A protein and the small-molecule ligand that binds it are described below.
Small molecule (SMILES): Nc1ncnc2c1ncn2[C@@H]1O[C@H](COP(=O)=O)[C@@H](O[P](=O)(O)OC[C@H]2O[C@@H](n3ccc(=O)[nH]c3=O)[C@H](O)[C@@H]2O)[C@H]1O

Binding-site contacts:
Ligand atom N1 contacts residue TRP47 of chain 14.E at 3.8 Å.
Ligand atom C1' contacts residue LYS143 of chain 14.E at 4.0 Å.
Ligand atom C6 contacts residue TRP47 of chain 14.E at 3.9 Å (hydrophobic).
Ligand atom O2' contacts residue GLU140 of chain 14.E at 3.0 Å (salt-bridge).
Ligand atom N3 contacts residue TRP47 of chain 14.E at 3.9 Å.
Ligand atom C2' contacts residue LYS143 of chain 14.E at 4.5 Å.
Ligand atom N6 contacts residue TRP47 of chain 14.E at 4.2 Å.
Ligand atom O4' contacts residue GLU140 of chain 14.E at 4.1 Å.
Ligand atom C8 contacts residue LYS143 of chain 14.E at 2.8 Å.
Ligand atom N7 contacts residue TRP47 of chain 14.E at 4.0 Å.
Ligand atom O4' contacts residue TRP47 of chain 14.E at 4.0 Å.
Ligand atom C8 contacts residue TRP47 of chain 14.E at 4.0 Å (hydrophobic).
Ligand atom C4 contacts residue TRP47 of chain 14.E at 3.9 Å (hydrophobic).
Ligand atom N9 contacts residue GLU140 of chain 14.E at 4.1 Å.
Ligand atom C2' contacts residue GLU140 of chain 14.E at 3.5 Å.
Ligand atom N7 contacts residue LYS143 of chain 14.E at 3.7 Å.
Ligand atom N9 contacts residue TRP47 of chain 14.E at 4.0 Å.
Ligand atom C2 contacts residue TRP47 of chain 14.E at 3.8 Å (hydrophobic).
Ligand atom C5 contacts residue TRP47 of chain 14.E at 4.0 Å (hydrophobic).
Ligand atom C8 contacts residue GLU140 of chain 14.E at 4.1 Å.
Ligand atom C1' contacts residue GLU140 of chain 14.E at 3.2 Å.
Ligand atom OP1 contacts residue LYS45 of chain 45.F at 4.3 Å.
Ligand atom C1' contacts residue TRP47 of chain 14.E at 4.3 Å (hydrophobic).
Ligand atom N9 contacts residue LYS143 of chain 14.E at 3.8 Å.
Ligand atom O4' contacts residue LYS143 of chain 14.E at 4.2 Å.

Sequence of chain 45.F:
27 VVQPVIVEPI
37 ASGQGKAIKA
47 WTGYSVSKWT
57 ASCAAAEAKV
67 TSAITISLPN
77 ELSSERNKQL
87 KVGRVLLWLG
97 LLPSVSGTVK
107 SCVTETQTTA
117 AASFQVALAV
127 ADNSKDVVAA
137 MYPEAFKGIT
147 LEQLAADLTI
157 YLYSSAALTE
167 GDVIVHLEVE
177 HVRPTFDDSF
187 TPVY

Sequence of chain 14.E:
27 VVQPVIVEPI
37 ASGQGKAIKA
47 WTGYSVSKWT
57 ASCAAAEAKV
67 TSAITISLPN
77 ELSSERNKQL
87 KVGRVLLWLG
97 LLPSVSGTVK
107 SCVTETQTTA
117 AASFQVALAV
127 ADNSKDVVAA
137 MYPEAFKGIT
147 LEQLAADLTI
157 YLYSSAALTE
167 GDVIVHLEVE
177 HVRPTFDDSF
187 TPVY